A small-molecule ligand and the protein it binds are described below.
Small molecule (SMILES): Nc1nc(=O)c2ncn([C@@H]3O[C@H](COP(=O)=O)[C@@H](O[P](=O)(O)OC[C@H]4O[C@@H](n5cnc6c(=O)nc(N)[nH]c65)[C@H](O)[C@@H]4O[P](=O)(O)OC[C@H]4O[C@@H](n5ccc(=O)[nH]c5=O)[C@H](O)[C@@H]4O)[C@H]3O)c2[nH]1

Sequence of chain 1.A:
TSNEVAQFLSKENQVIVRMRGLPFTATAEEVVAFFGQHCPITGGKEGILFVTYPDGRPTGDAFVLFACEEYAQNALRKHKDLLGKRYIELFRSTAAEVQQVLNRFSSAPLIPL

Binding-site contacts:
Ligand atom N1 contacts residue PHE24 of chain 1.A at 3.6 Å.
Ligand atom O6 contacts residue PRO23 of chain 1.A at 3.3 Å.
Ligand atom C4 contacts residue ARG86 of chain 1.A at 3.7 Å.
Ligand atom C2' contacts residue ARG86 of chain 1.A at 3.7 Å.
Ligand atom C4 contacts residue PHE24 of chain 1.A at 3.8 Å (hydrophobic).
Ligand atom N2 contacts residue GLY21 of chain 1.A at 3.7 Å.
Ligand atom N1 contacts residue LEU22 of chain 1.A at 2.8 Å (h-bond).
Ligand atom C6 contacts residue TYR87 of chain 1.A at 3.3 Å (hydrophobic).
Ligand atom C6 contacts residue PHE24 of chain 1.A at 3.4 Å (hydrophobic).
Ligand atom O6 contacts residue ARG86 of chain 1.A at 3.3 Å.
Ligand atom C4 contacts residue ARG86 of chain 1.A at 3.3 Å.
Ligand atom C5 contacts residue ARG86 of chain 1.A at 3.3 Å.
Ligand atom C8 contacts residue TYR87 of chain 1.A at 3.8 Å (hydrophobic).
Ligand atom N2 contacts residue PHE24 of chain 1.A at 3.8 Å.
Ligand atom O4 contacts residue ARG86 of chain 1.A at 3.0 Å (salt-bridge).
Ligand atom N1 contacts residue ARG86 of chain 1.A at 3.4 Å (salt-bridge).
Ligand atom O2' contacts residue TYR87 of chain 1.A at 3.5 Å (h-bond).
Ligand atom C2 contacts residue ARG86 of chain 1.A at 3.3 Å.
Ligand atom N2 contacts residue TYR87 of chain 1.A at 3.0 Å (h-bond).
Ligand atom C5 contacts residue TYR87 of chain 1.A at 3.4 Å (hydrophobic).
Ligand atom C2 contacts residue LEU22 of chain 1.A at 3.4 Å (hydrophobic).
Ligand atom C2 contacts residue TYR87 of chain 1.A at 3.1 Å (hydrophobic).
Ligand atom N9 contacts residue TYR87 of chain 1.A at 3.3 Å (h-bond).
Ligand atom O2' contacts residue ARG86 of chain 1.A at 2.9 Å (salt-bridge).
Ligand atom N3 contacts residue PHE24 of chain 1.A at 3.7 Å.
Ligand atom C5 contacts residue PHE24 of chain 1.A at 3.5 Å (hydrophobic).
Ligand atom C2 contacts residue PHE24 of chain 1.A at 3.6 Å (hydrophobic).
Ligand atom O6 contacts residue PHE24 of chain 1.A at 2.9 Å (h-bond).
Ligand atom N2 contacts residue LEU22 of chain 1.A at 3.0 Å (h-bond).
Ligand atom N1 contacts residue TYR87 of chain 1.A at 2.7 Å (h-bond).
Ligand atom N3 contacts residue TYR87 of chain 1.A at 3.4 Å (h-bond).
Ligand atom N7 contacts residue ARG86 of chain 1.A at 3.7 Å.
Ligand atom O6 contacts residue TYR87 of chain 1.A at 3.2 Å (h-bond).
Ligand atom N9 contacts residue ARG86 of chain 1.A at 3.5 Å (salt-bridge).
Ligand atom O4 contacts residue GLY21 of chain 1.A at 3.0 Å.
Ligand atom C4 contacts residue TYR87 of chain 1.A at 3.1 Å (hydrophobic).
Ligand atom N3 contacts residue ARG86 of chain 1.A at 3.1 Å.
Ligand atom N2 contacts residue ARG86 of chain 1.A at 3.6 Å.
Ligand atom C6 contacts residue ARG86 of chain 1.A at 3.4 Å.
Ligand atom N2 contacts residue GLU89 of chain 1.A at 2.9 Å (salt-bridge).